Binding-site contacts:
Ligand atom N2 contacts residue TYR293 of chain 1.B at 4.0 Å.
Ligand atom O5 contacts residue ASN296 of chain 1.B at 2.3 Å (h-bond).
Ligand atom C1 contacts residue ASN296 of chain 1.B at 1.4 Å.
Ligand atom O6 contacts residue ASN296 of chain 1.B at 4.4 Å.
Ligand atom C8 contacts residue TYR293 of chain 1.B at 3.2 Å (hydrophobic).
Ligand atom C8 contacts residue LYS356 of chain 1.B at 4.4 Å.
Ligand atom O7 contacts residue TYR293 of chain 1.B at 2.7 Å.
Ligand atom C7 contacts residue LYS356 of chain 1.B at 4.4 Å.
Ligand atom C4 contacts residue ASN296 of chain 1.B at 4.1 Å.
Ligand atom N2 contacts residue ASN296 of chain 1.B at 3.0 Å (h-bond).
Ligand atom C8 contacts residue PHE346 of chain 1.B at 3.8 Å (hydrophobic).
Ligand atom C5 contacts residue ASN296 of chain 1.B at 3.6 Å.
Ligand atom C7 contacts residue TYR293 of chain 1.B at 3.3 Å (hydrophobic).
Ligand atom C2 contacts residue ASN296 of chain 1.B at 2.5 Å.
Ligand atom O7 contacts residue LYS356 of chain 1.B at 3.4 Å (salt-bridge).
Ligand atom C3 contacts residue ASN296 of chain 1.B at 3.8 Å.
Ligand atom O7 contacts residue ASN296 of chain 1.B at 4.1 Å.
Ligand atom C7 contacts residue ASN296 of chain 1.B at 3.9 Å.

A protein and the small-molecule ligand that binds it are described below.
Small molecule (SMILES): CC(=O)N[C@@H]1[C@@H](O)[C@H](O)[C@@H](CO)O[C@H]1O

Sequence of chain 1.B:
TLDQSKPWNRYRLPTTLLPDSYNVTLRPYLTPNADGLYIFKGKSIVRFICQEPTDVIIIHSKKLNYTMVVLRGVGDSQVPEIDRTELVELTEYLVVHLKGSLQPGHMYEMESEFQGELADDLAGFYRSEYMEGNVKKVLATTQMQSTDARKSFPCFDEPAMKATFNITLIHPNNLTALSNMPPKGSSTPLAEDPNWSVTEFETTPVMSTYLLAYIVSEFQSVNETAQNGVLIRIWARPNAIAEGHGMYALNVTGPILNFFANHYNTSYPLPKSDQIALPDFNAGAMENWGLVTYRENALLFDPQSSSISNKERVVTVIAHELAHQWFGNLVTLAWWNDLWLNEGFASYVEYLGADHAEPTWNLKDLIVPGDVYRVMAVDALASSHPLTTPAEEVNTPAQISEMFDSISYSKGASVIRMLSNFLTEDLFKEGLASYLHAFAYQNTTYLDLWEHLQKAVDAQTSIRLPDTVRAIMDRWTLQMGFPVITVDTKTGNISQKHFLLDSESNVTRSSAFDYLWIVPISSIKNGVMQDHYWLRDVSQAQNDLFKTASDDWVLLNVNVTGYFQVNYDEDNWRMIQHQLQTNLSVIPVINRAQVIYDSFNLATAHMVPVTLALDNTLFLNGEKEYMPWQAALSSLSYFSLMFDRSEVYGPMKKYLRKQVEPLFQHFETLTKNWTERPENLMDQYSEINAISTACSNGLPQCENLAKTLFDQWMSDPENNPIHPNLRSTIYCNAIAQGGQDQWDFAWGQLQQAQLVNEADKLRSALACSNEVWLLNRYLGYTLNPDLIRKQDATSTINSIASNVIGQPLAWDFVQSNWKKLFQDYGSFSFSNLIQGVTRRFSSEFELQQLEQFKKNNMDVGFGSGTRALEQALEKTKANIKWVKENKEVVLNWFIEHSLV